The small molecule below binds the protein below.
Small molecule (SMILES): CC(=O)N[C@H]1[C@H](OC[C@H]2O[C@@H](O[C@H]3[C@H](O)[C@@H](O)[C@H](O)O[C@@H]3CO)[C@H](O)[C@@H](O[C@@H]3O[C@H](CO)[C@@H](O)[C@H](O[C@@H]4O[C@H](CO)[C@H](O)[C@H](O)[C@H]4O)[C@H]3NC(C)=O)[C@H]2O)O[C@H](CO)[C@@H](O)[C@@H]1O

Sequence of chain 1.C:
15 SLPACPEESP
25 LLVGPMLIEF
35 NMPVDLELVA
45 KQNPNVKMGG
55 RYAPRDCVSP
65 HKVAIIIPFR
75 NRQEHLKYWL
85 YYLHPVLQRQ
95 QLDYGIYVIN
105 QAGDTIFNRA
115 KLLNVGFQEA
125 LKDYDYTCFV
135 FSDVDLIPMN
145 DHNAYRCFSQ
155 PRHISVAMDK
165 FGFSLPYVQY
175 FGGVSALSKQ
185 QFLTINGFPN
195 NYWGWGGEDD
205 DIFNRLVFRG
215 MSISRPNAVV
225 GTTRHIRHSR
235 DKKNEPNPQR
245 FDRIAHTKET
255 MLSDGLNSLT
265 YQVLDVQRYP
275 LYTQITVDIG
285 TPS

Binding-site contacts:
Ligand atom O5 contacts residue TRP199 of chain 1.C at 3.8 Å.
Ligand atom C1 contacts residue TYR171 of chain 1.C at 3.5 Å (hydrophobic).
Ligand atom O2 contacts residue PHE165 of chain 1.C at 3.6 Å.
Ligand atom C8 contacts residue ASP204 of chain 1.C at 3.3 Å.
Ligand atom C6 contacts residue TYR174 of chain 1.C at 3.8 Å (hydrophobic).
Ligand atom C7 contacts residue ARG244 of chain 1.C at 3.8 Å.
Ligand atom O3 contacts residue GLY200 of chain 1.C at 3.5 Å.
Ligand atom N2 contacts residue ASP204 of chain 1.C at 2.6 Å (salt-bridge).
Ligand atom C6 contacts residue PHE165 of chain 1.C at 3.5 Å (hydrophobic).
Ligand atom O3 contacts residue GLY201 of chain 1.C at 2.9 Å (h-bond).
Ligand atom C3 contacts residue ASP203 of chain 1.C at 3.3 Å.
Ligand atom C4 contacts residue TRP199 of chain 1.C at 3.9 Å (hydrophobic).
Ligand atom C7 contacts residue ASP204 of chain 1.C at 3.3 Å.
Ligand atom O4 contacts residue GOL1 of chain 1.GA at 3.1 Å.
Ligand atom C2 contacts residue ASP204 of chain 1.C at 3.6 Å.
Ligand atom O7 contacts residue GLY201 of chain 1.C at 3.9 Å.
Ligand atom O5 contacts residue TRP199 of chain 1.C at 3.9 Å.
Ligand atom C2 contacts residue ARG244 of chain 1.C at 3.9 Å.
Ligand atom O3 contacts residue GOL1 of chain 1.GA at 3.1 Å.
Ligand atom C8 contacts residue PHE245 of chain 1.C at 3.9 Å (hydrophobic).
Ligand atom C5 contacts residue TYR171 of chain 1.C at 3.9 Å (hydrophobic).
Ligand atom N2 contacts residue TYR171 of chain 1.C at 3.9 Å.
Ligand atom O7 contacts residue TRP199 of chain 1.C at 3.9 Å.
Ligand atom O4 contacts residue PHE245 of chain 1.C at 3.9 Å.
Ligand atom O6 contacts residue PHE165 of chain 1.C at 3.7 Å.
Ligand atom C7 contacts residue GLY201 of chain 1.C at 3.5 Å.
Ligand atom C8 contacts residue GLY201 of chain 1.C at 3.6 Å.
Ligand atom O4 contacts residue ARG244 of chain 1.C at 3.3 Å (salt-bridge).
Ligand atom C3 contacts residue TYR171 of chain 1.C at 3.9 Å (hydrophobic).
Ligand atom O4 contacts residue TYR174 of chain 1.C at 3.6 Å.
Ligand atom O5 contacts residue PHE245 of chain 1.C at 3.9 Å.
Ligand atom C3 contacts residue ASP204 of chain 1.C at 3.8 Å.
Ligand atom C4 contacts residue GOL1 of chain 1.GA at 3.9 Å.
Ligand atom O7 contacts residue ARG244 of chain 1.C at 2.9 Å (salt-bridge).
Ligand atom O3 contacts residue ARG244 of chain 1.C at 3.2 Å (salt-bridge).
Ligand atom O4 contacts residue ASP203 of chain 1.C at 2.9 Å (salt-bridge).
Ligand atom N2 contacts residue GLY201 of chain 1.C at 3.6 Å.
Ligand atom O3 contacts residue ASP203 of chain 1.C at 2.6 Å (salt-bridge).
Ligand atom C4 contacts residue ASP203 of chain 1.C at 3.6 Å.
Ligand atom O6 contacts residue TRP199 of chain 1.C at 3.5 Å.